Binding-site contacts:
Ligand atom C2 contacts residue ASN339 of chain 1.B at 2.5 Å.
Ligand atom C7 contacts residue ASN339 of chain 1.B at 4.0 Å.
Ligand atom C4 contacts residue ASN339 of chain 1.B at 4.2 Å.
Ligand atom C2 contacts residue HIS335 of chain 1.B at 4.3 Å.
Ligand atom C8 contacts residue HIS335 of chain 1.B at 3.5 Å.
Ligand atom C3 contacts residue ASN339 of chain 1.B at 3.8 Å.
Ligand atom C1 contacts residue HIS335 of chain 1.B at 3.9 Å.
Ligand atom C5 contacts residue ASN339 of chain 1.B at 3.7 Å.
Ligand atom C7 contacts residue HIS335 of chain 1.B at 4.1 Å.
Ligand atom C1 contacts residue ASN339 of chain 1.B at 1.4 Å.
Ligand atom N2 contacts residue HIS335 of chain 1.B at 3.5 Å (h-bond).
Ligand atom N2 contacts residue ASN339 of chain 1.B at 2.9 Å (h-bond).
Ligand atom O5 contacts residue ASN339 of chain 1.B at 2.4 Å (h-bond).

Sequence of chain 1.B:
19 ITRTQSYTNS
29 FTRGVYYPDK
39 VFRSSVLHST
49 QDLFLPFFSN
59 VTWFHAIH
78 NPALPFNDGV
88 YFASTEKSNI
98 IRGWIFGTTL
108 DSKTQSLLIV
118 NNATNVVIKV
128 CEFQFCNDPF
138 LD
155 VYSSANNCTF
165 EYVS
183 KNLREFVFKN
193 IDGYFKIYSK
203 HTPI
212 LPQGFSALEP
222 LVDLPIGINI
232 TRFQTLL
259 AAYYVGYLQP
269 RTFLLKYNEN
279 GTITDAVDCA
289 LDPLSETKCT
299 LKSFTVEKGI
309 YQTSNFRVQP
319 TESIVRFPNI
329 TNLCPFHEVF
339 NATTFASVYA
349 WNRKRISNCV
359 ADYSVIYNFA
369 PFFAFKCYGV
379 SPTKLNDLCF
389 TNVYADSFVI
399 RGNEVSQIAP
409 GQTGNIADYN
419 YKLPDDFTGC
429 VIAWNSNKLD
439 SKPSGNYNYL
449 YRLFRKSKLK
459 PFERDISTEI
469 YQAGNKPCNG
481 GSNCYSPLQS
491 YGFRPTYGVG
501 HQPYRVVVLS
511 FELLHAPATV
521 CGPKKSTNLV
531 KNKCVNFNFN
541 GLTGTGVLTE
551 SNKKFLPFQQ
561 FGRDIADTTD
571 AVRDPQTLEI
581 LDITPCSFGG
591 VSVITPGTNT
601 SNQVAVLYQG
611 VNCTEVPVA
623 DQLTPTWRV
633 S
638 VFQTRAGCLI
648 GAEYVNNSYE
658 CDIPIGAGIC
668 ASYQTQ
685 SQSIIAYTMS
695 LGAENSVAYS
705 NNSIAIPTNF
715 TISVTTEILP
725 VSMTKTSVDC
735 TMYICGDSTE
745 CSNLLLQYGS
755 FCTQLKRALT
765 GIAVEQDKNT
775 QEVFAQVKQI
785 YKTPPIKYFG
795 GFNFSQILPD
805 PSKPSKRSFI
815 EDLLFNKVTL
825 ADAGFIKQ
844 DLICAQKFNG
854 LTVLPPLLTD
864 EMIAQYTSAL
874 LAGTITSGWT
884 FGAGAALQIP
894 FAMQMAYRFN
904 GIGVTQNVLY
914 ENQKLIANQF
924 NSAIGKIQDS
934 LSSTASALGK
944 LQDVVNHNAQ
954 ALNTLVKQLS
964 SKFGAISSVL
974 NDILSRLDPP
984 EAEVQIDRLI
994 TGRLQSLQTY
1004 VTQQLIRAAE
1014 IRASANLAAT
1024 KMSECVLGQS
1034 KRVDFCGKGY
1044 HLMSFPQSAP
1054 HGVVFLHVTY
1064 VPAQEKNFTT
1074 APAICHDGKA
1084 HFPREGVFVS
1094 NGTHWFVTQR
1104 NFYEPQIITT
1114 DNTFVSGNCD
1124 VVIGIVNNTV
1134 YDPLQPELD

This protein binds this small molecule.
Small molecule (SMILES): CC(=O)N[C@@H]1[C@@H](O)[C@H](O)[C@@H](CO)O[C@H]1O